Sequence of chain 1.B:
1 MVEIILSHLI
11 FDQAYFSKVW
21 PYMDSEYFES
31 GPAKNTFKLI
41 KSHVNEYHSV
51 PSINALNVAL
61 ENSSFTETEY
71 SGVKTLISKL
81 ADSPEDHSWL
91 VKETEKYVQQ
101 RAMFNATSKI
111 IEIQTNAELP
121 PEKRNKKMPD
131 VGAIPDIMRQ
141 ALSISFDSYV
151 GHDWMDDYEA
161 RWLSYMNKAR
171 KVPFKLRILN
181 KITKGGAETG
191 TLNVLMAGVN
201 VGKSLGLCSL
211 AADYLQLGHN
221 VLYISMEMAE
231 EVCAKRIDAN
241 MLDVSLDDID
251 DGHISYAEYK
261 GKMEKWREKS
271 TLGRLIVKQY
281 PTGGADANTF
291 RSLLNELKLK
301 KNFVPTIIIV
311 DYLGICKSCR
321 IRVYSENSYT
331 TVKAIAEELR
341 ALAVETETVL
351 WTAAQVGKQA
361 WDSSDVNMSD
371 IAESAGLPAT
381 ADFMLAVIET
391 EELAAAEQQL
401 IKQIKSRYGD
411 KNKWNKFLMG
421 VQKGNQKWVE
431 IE

Binding-site contacts:
Ligand atom O3' contacts residue ASN200 of chain 1.B at 2.5 Å (h-bond).
Ligand atom PA contacts residue SER204 of chain 1.B at 3.1 Å.
Ligand atom O3B contacts residue SER204 of chain 1.B at 3.4 Å (h-bond).
Ligand atom N7 contacts residue ARG407 of chain 1.A at 3.5 Å (salt-bridge).
Ligand atom O1B contacts residue ASN200 of chain 1.B at 2.9 Å (h-bond).
Ligand atom C5 contacts residue ARG407 of chain 1.A at 3.3 Å.
Ligand atom C6 contacts residue LEU246 of chain 1.B at 3.4 Å (hydrophobic).
Ligand atom PB contacts residue MG1 of chain 1.I at 2.9 Å.
Ligand atom O3G contacts residue GLU227 of chain 1.B at 2.9 Å (salt-bridge).
Ligand atom O2B contacts residue VAL201 of chain 1.B at 3.1 Å (h-bond).
Ligand atom O2' contacts residue ASP410 of chain 1.A at 3.0 Å (salt-bridge).
Ligand atom O3A contacts residue SER204 of chain 1.B at 2.3 Å (h-bond).
Ligand atom O3B contacts residue GLU227 of chain 1.B at 3.5 Å (salt-bridge).
Ligand atom PA contacts residue ARG236 of chain 1.B at 3.5 Å.
Ligand atom O2G contacts residue GLU227 of chain 1.B at 2.5 Å (salt-bridge).
Ligand atom C6 contacts residue ARG407 of chain 1.A at 3.1 Å.
Ligand atom O2B contacts residue GLY202 of chain 1.B at 2.7 Å (h-bond).
Ligand atom N7 contacts residue ARG236 of chain 1.B at 3.0 Å (salt-bridge).
Ligand atom O2A contacts residue LEU205 of chain 1.B at 3.1 Å (h-bond).
Ligand atom PG contacts residue GLU227 of chain 1.B at 3.1 Å.
Ligand atom O3B contacts residue GLY202 of chain 1.B at 3.4 Å (h-bond).
Ligand atom O3B contacts residue MG1 of chain 1.I at 2.0 Å.
Ligand atom O1A contacts residue SER204 of chain 1.B at 3.5 Å (h-bond).
Ligand atom O3G contacts residue LYS203 of chain 1.B at 3.0 Å (salt-bridge).
Ligand atom O1A contacts residue ARG236 of chain 1.B at 2.4 Å (salt-bridge).
Ligand atom PG contacts residue MG1 of chain 1.I at 3.1 Å.
Ligand atom S1G contacts residue ASN200 of chain 1.B at 2.8 Å (h-bond).
Ligand atom N1 contacts residue TYR408 of chain 1.A at 3.0 Å (h-bond).
Ligand atom N6 contacts residue ARG407 of chain 1.A at 2.9 Å (salt-bridge).
Ligand atom PB contacts residue SER204 of chain 1.B at 3.4 Å.
Ligand atom O2G contacts residue ARG407 of chain 1.A at 2.4 Å (salt-bridge).
Ligand atom O2B contacts residue ASN200 of chain 1.B at 3.2 Å.
Ligand atom O2A contacts residue ARG236 of chain 1.B at 2.7 Å (salt-bridge).
Ligand atom O3A contacts residue MG1 of chain 1.I at 2.8 Å.
Ligand atom O3A contacts residue GLY202 of chain 1.B at 2.8 Å (h-bond).
Ligand atom N6 contacts residue TYR408 of chain 1.A at 3.2 Å (h-bond).
Ligand atom O2A contacts residue SER204 of chain 1.B at 3.1 Å (h-bond).
Ligand atom PB contacts residue GLY202 of chain 1.B at 3.1 Å.
Ligand atom C6 contacts residue TYR408 of chain 1.A at 3.3 Å (hydrophobic).
Ligand atom O2G contacts residue MG1 of chain 1.I at 3.4 Å.

Sequence of chain 1.A:
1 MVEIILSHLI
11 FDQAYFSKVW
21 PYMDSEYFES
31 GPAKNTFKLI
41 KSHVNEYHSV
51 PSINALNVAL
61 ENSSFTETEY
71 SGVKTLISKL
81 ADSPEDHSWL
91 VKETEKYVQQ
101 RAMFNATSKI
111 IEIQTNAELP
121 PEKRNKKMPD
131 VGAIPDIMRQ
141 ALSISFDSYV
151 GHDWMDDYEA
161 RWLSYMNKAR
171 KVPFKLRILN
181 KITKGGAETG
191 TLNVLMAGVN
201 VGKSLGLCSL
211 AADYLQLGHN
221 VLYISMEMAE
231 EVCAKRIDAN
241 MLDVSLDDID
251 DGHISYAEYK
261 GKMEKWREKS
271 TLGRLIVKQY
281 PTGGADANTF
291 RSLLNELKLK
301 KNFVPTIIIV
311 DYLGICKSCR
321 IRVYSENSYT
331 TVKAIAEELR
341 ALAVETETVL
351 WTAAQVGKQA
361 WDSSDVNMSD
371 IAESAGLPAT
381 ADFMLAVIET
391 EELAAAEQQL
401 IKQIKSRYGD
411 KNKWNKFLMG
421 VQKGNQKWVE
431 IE

The small molecule below binds the protein below.
Small molecule (SMILES): Nc1ncnc2c1ncn2[C@@H]1O[C@H](COP(=O)(O)OP(=O)(O)OP(O)(O)=S)[C@@H](O)[C@H]1O